Binding-site contacts:
Ligand atom N7 contacts residue HIS412 of chain 1.C at 4.1 Å.
Ligand atom C1' contacts residue HIS412 of chain 1.C at 4.3 Å.
Ligand atom C6 contacts residue VAL202 of chain 1.C at 4.2 Å (hydrophobic).
Ligand atom C6 contacts residue SER414 of chain 1.C at 4.0 Å.
Ligand atom C6 contacts residue PRO203 of chain 1.C at 4.3 Å (hydrophobic).
Ligand atom C5 contacts residue SER414 of chain 1.C at 3.9 Å.
Ligand atom C6 contacts residue GLY421 of chain 1.C at 3.6 Å.
Ligand atom N3 contacts residue PRO413 of chain 1.C at 3.8 Å.
Ligand atom N1 contacts residue GLY421 of chain 1.C at 3.1 Å (h-bond).
Ligand atom N9 contacts residue PRO413 of chain 1.C at 4.3 Å.
Ligand atom C5 contacts residue PRO413 of chain 1.C at 4.0 Å (hydrophobic).
Ligand atom C1' contacts residue PRO413 of chain 1.C at 3.9 Å (hydrophobic).
Ligand atom C3' contacts residue HIS412 of chain 1.C at 4.0 Å.
Ligand atom C2' contacts residue HIS412 of chain 1.C at 3.1 Å.
Ligand atom N9 contacts residue PRO203 of chain 1.C at 4.4 Å.
Ligand atom C2 contacts residue GLY421 of chain 1.C at 3.4 Å.
Ligand atom C8 contacts residue PRO203 of chain 1.C at 4.2 Å (hydrophobic).
Ligand atom N6 contacts residue GLY419 of chain 1.C at 3.5 Å (h-bond).
Ligand atom N7 contacts residue SER414 of chain 1.C at 3.6 Å.
Ligand atom N7 contacts residue ASN391 of chain 1.C at 3.9 Å.
Ligand atom O3' contacts residue PRO413 of chain 1.C at 4.2 Å.
Ligand atom N1 contacts residue PRO413 of chain 1.C at 3.5 Å (h-bond).
Ligand atom N1 contacts residue PHE420 of chain 1.C at 4.2 Å.
Ligand atom N6 contacts residue GLY421 of chain 1.C at 3.3 Å (h-bond).
Ligand atom C2 contacts residue VAL202 of chain 1.C at 4.2 Å (hydrophobic).
Ligand atom C2 contacts residue ILE404 of chain 1.C at 4.4 Å (hydrophobic).
Ligand atom N6 contacts residue PRO415 of chain 1.C at 4.2 Å.
Ligand atom N7 contacts residue PRO203 of chain 1.C at 4.0 Å.
Ligand atom N9 contacts residue HIS412 of chain 1.C at 4.3 Å.
Ligand atom C2' contacts residue PRO413 of chain 1.C at 3.8 Å (hydrophobic).
Ligand atom C8 contacts residue HIS412 of chain 1.C at 3.4 Å.
Ligand atom C4 contacts residue PRO203 of chain 1.C at 4.2 Å (hydrophobic).
Ligand atom C8 contacts residue SER414 of chain 1.C at 4.3 Å.
Ligand atom C2 contacts residue PRO413 of chain 1.C at 3.5 Å (hydrophobic).
Ligand atom C4 contacts residue PRO413 of chain 1.C at 4.0 Å (hydrophobic).
Ligand atom N6 contacts residue SER414 of chain 1.C at 3.7 Å.
Ligand atom C5 contacts residue PRO203 of chain 1.C at 3.9 Å (hydrophobic).
Ligand atom N6 contacts residue PHE420 of chain 1.C at 3.7 Å.
Ligand atom N1 contacts residue VAL202 of chain 1.C at 3.7 Å.
Ligand atom C6 contacts residue PRO413 of chain 1.C at 3.8 Å (hydrophobic).

Sequence of chain 1.C:
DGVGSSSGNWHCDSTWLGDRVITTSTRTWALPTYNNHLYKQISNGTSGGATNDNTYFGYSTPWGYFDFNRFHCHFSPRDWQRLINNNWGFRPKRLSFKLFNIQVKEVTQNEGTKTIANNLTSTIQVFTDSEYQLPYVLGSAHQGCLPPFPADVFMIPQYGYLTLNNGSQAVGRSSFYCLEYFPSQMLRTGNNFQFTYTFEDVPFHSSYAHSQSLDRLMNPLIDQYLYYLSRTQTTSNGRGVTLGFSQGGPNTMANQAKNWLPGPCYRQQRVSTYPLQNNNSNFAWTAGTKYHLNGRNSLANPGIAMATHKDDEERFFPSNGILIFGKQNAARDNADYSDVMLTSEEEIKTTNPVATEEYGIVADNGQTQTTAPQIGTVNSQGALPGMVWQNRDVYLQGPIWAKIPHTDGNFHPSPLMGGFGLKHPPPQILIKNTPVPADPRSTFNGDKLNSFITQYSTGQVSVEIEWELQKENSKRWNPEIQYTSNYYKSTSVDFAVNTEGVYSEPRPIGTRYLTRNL

This small molecule binds to this protein.
Small molecule (SMILES): Nc1ncnc2c1ncn2[C@H]1C[C@H](O)[C@@H](COP(=O)(O)O)O1